The protein below binds the small molecule below.
Small molecule (SMILES): N[C@@H](Cc1c[nH]c2ccccc12)C(=O)O

Sequence of chain 2.A:
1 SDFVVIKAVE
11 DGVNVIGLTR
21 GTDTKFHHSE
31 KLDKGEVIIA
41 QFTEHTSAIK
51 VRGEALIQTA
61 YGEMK

Binding-site contacts:
Ligand atom CD1 contacts residue SER47 of chain 1.F at 3.5 Å.
Ligand atom OXT contacts residue HIS45 of chain 2.A at 3.9 Å.
Ligand atom C contacts residue GLY21 of chain 1.F at 3.4 Å.
Ligand atom CZ2 contacts residue ALA40 of chain 2.A at 3.9 Å (hydrophobic).
Ligand atom CB contacts residue SER47 of chain 1.F at 3.4 Å.
Ligand atom CZ2 contacts residue ILE49 of chain 2.A at 3.8 Å (hydrophobic).
Ligand atom NE1 contacts residue ALA40 of chain 2.A at 3.8 Å.
Ligand atom NE1 contacts residue GLN41 of chain 2.A at 2.8 Å (h-bond).
Ligand atom N contacts residue ARG20 of chain 1.F at 4.0 Å.
Ligand atom C contacts residue SER47 of chain 1.F at 3.5 Å.
Ligand atom O contacts residue ARG20 of chain 1.F at 3.4 Å.
Ligand atom OXT contacts residue THR43 of chain 2.A at 2.5 Å (h-bond).
Ligand atom CA contacts residue THR24 of chain 1.F at 3.2 Å.
Ligand atom CA contacts residue GLY21 of chain 1.F at 3.5 Å.
Ligand atom N contacts residue GLY21 of chain 1.F at 2.8 Å (h-bond).
Ligand atom CG contacts residue SER47 of chain 1.F at 3.8 Å.
Ligand atom CZ2 contacts residue THR46 of chain 2.A at 4.0 Å.
Ligand atom N contacts residue ASP23 of chain 1.F at 3.0 Å (salt-bridge).
Ligand atom CE3 contacts residue HIS27 of chain 2.A at 3.9 Å.
Ligand atom OXT contacts residue GLY21 of chain 1.F at 4.0 Å.
Ligand atom O contacts residue THR19 of chain 1.F at 4.0 Å.
Ligand atom CZ3 contacts residue GLY17 of chain 2.A at 3.6 Å.
Ligand atom N contacts residue THR19 of chain 1.F at 2.8 Å (h-bond).
Ligand atom CD1 contacts residue THR43 of chain 2.A at 3.9 Å.
Ligand atom CD1 contacts residue GLN41 of chain 2.A at 3.5 Å.
Ligand atom O contacts residue THR43 of chain 2.A at 3.7 Å.
Ligand atom O contacts residue GLY21 of chain 1.F at 3.0 Å (h-bond).
Ligand atom CB contacts residue THR19 of chain 1.F at 3.7 Å.
Ligand atom CE2 contacts residue GLN41 of chain 2.A at 3.9 Å.
Ligand atom CB contacts residue THR24 of chain 1.F at 3.4 Å.
Ligand atom OXT contacts residue THR46 of chain 2.A at 2.8 Å (h-bond).
Ligand atom CA contacts residue SER47 of chain 1.F at 3.9 Å.
Ligand atom CE2 contacts residue ALA40 of chain 2.A at 3.9 Å (hydrophobic).
Ligand atom CH2 contacts residue ILE16 of chain 2.A at 4.0 Å (hydrophobic).
Ligand atom O contacts residue SER47 of chain 1.F at 2.9 Å (h-bond).
Ligand atom C contacts residue THR43 of chain 2.A at 3.5 Å.
Ligand atom N contacts residue THR24 of chain 1.F at 2.8 Å (h-bond).
Ligand atom CH2 contacts residue GLY17 of chain 2.A at 3.5 Å.
Ligand atom CA contacts residue THR19 of chain 1.F at 3.8 Å.
Ligand atom C contacts residue THR46 of chain 2.A at 3.9 Å.

Sequence of chain 1.F:
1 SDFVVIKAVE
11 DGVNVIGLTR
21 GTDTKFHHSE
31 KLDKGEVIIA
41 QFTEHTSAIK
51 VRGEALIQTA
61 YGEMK